Binding-site contacts:
Ligand atom C7 contacts residue ASN259 of chain 1.A at 3.0 Å.
Ligand atom C5 contacts residue ASN259 of chain 1.A at 3.6 Å.
Ligand atom O6 contacts residue CYS262 of chain 1.A at 4.2 Å.
Ligand atom O5 contacts residue ASN259 of chain 1.A at 2.4 Å (h-bond).
Ligand atom C6 contacts residue THR261 of chain 1.A at 4.0 Å.
Ligand atom O5 contacts residue CYS271 of chain 1.A at 3.5 Å (h-bond).
Ligand atom C5 contacts residue THR261 of chain 1.A at 4.0 Å.
Ligand atom N2 contacts residue ASN259 of chain 1.A at 2.6 Å (h-bond).
Ligand atom C1 contacts residue CYS262 of chain 1.A at 4.4 Å (hydrophobic).
Ligand atom C1 contacts residue ASN259 of chain 1.A at 1.4 Å.
Ligand atom C5 contacts residue CYS271 of chain 1.A at 3.9 Å (hydrophobic).
Ligand atom C8 contacts residue GLN256 of chain 1.A at 3.4 Å.
Ligand atom C2 contacts residue ASN259 of chain 1.A at 2.1 Å.
Ligand atom C7 contacts residue GLN256 of chain 1.A at 4.4 Å.
Ligand atom C3 contacts residue ASN259 of chain 1.A at 3.6 Å.
Ligand atom C6 contacts residue LYS269 of chain 1.A at 4.0 Å.
Ligand atom O6 contacts residue GLY270 of chain 1.A at 3.6 Å.
Ligand atom O6 contacts residue LYS269 of chain 1.A at 3.9 Å.
Ligand atom O5 contacts residue THR261 of chain 1.A at 3.8 Å.
Ligand atom C6 contacts residue CYS271 of chain 1.A at 3.2 Å (hydrophobic).
Ligand atom C1 contacts residue THR261 of chain 1.A at 3.9 Å.
Ligand atom O7 contacts residue THR255 of chain 1.A at 3.9 Å.
Ligand atom O5 contacts residue CYS262 of chain 1.A at 3.6 Å.
Ligand atom C4 contacts residue ASN259 of chain 1.A at 4.0 Å.
Ligand atom O7 contacts residue ASN259 of chain 1.A at 3.5 Å (h-bond).
Ligand atom C8 contacts residue ASN259 of chain 1.A at 3.6 Å.
Ligand atom O6 contacts residue CYS271 of chain 1.A at 2.8 Å (h-bond).
Ligand atom O7 contacts residue GLN256 of chain 1.A at 4.0 Å.

This small molecule binds to this protein.
Small molecule (SMILES): CC(=O)N[C@@H]1[C@@H](O)[C@H](O)[C@@H](CO)O[C@H]1O

Sequence of chain 1.A:
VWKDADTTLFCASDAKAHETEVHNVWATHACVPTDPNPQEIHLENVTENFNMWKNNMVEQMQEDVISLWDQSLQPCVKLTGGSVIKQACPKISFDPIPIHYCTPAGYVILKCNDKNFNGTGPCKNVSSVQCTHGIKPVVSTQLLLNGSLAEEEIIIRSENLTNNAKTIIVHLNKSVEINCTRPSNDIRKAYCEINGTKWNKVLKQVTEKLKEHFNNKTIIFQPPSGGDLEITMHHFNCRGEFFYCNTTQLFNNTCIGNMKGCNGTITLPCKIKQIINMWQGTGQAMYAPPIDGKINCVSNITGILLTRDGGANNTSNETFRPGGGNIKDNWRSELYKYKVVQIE